Binding-site contacts:
Ligand atom C11 contacts residue LEU197 of chain 1.A at 3.7 Å (hydrophobic).
Ligand atom C8 contacts residue LEU197 of chain 1.A at 4.1 Å (hydrophobic).
Ligand atom O10 contacts residue VAL121 of chain 1.A at 4.0 Å.
Ligand atom O1 contacts residue HIS96 of chain 1.A at 3.8 Å.
Ligand atom O5 contacts residue THR199 of chain 1.A at 4.0 Å.
Ligand atom N3 contacts residue THR198 of chain 1.A at 3.3 Å (h-bond).
Ligand atom C8 contacts residue THR199 of chain 1.A at 3.8 Å.
Ligand atom C2 contacts residue THR198 of chain 1.A at 3.8 Å.
Ligand atom C7 contacts residue THR199 of chain 1.A at 3.4 Å.
Ligand atom O5 contacts residue THR198 of chain 1.A at 3.1 Å (h-bond).
Ligand atom N3 contacts residue HIS96 of chain 1.A at 3.5 Å (h-bond).
Ligand atom C7 contacts residue THR198 of chain 1.A at 4.0 Å.
Ligand atom C11 contacts residue VAL121 of chain 1.A at 3.5 Å (hydrophobic).
Ligand atom O5 contacts residue LEU197 of chain 1.A at 3.4 Å.
Ligand atom O1 contacts residue ZN1 of chain 1.B at 3.2 Å.
Ligand atom S6 contacts residue THR198 of chain 1.A at 3.7 Å.
Ligand atom O14 contacts residue PHE130 of chain 1.A at 3.3 Å.
Ligand atom C2 contacts residue HIS94 of chain 1.A at 3.4 Å.
Ligand atom C12 contacts residue GLN92 of chain 1.A at 3.9 Å.
Ligand atom C2 contacts residue HIS96 of chain 1.A at 4.0 Å.
Ligand atom C17 contacts residue THR199 of chain 1.A at 3.2 Å.
Ligand atom C17 contacts residue LEU197 of chain 1.A at 4.0 Å (hydrophobic).
Ligand atom S6 contacts residue ZN1 of chain 1.B at 3.6 Å.
Ligand atom C15 contacts residue PHE130 of chain 1.A at 3.9 Å (hydrophobic).
Ligand atom O1 contacts residue THR199 of chain 1.A at 3.6 Å.
Ligand atom C7 contacts residue LEU197 of chain 1.A at 4.1 Å (hydrophobic).
Ligand atom N3 contacts residue ZN1 of chain 1.B at 1.9 Å.
Ligand atom C4 contacts residue HIS119 of chain 1.A at 4.0 Å.
Ligand atom C9 contacts residue LEU197 of chain 1.A at 4.0 Å (hydrophobic).
Ligand atom C4 contacts residue ZN1 of chain 1.B at 3.0 Å.
Ligand atom N3 contacts residue HIS119 of chain 1.A at 3.5 Å (h-bond).
Ligand atom S6 contacts residue HIS119 of chain 1.A at 3.7 Å.
Ligand atom O1 contacts residue HIS94 of chain 1.A at 3.2 Å (h-bond).
Ligand atom N3 contacts residue HIS94 of chain 1.A at 3.1 Å (h-bond).
Ligand atom S6 contacts residue LEU197 of chain 1.A at 4.1 Å.
Ligand atom C2 contacts residue THR199 of chain 1.A at 3.9 Å.
Ligand atom C4 contacts residue THR198 of chain 1.A at 3.3 Å.
Ligand atom C2 contacts residue ZN1 of chain 1.B at 2.9 Å.
Ligand atom O10 contacts residue HIS94 of chain 1.A at 3.5 Å.
Ligand atom S6 contacts residue TRP208 of chain 1.A at 3.4 Å.

Sequence of chain 1.A:
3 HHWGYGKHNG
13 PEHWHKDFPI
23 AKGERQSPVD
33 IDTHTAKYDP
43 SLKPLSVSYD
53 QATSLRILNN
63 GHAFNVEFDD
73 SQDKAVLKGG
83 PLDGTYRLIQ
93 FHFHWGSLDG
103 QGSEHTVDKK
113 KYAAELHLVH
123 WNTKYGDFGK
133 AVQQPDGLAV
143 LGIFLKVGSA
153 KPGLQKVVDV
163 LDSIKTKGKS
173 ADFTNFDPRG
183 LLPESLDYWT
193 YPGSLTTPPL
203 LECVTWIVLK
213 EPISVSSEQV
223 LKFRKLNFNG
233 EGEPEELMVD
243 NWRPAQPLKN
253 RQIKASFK

The protein below binds the small molecule below.
Small molecule (SMILES): COc1ccc([C@H]2OC(=S)NC2=O)c(OC)c1